Binding-site contacts:
Ligand atom OP1 contacts residue THR67 of chain 1.A at 3.5 Å (h-bond).
Ligand atom P contacts residue LYS35 of chain 1.A at 3.7 Å.
Ligand atom O5' contacts residue LYS35 of chain 1.A at 3.8 Å.
Ligand atom P contacts residue LYS68 of chain 1.A at 3.2 Å.
Ligand atom C5' contacts residue GLY66 of chain 1.A at 3.6 Å.
Ligand atom N7 contacts residue LYS35 of chain 1.A at 3.8 Å.
Ligand atom OP1 contacts residue GLY66 of chain 1.A at 2.8 Å (h-bond).
Ligand atom OP2 contacts residue NA1 of chain 1.J at 3.8 Å.
Ligand atom O3' contacts residue ILE69 of chain 1.A at 3.5 Å.
Ligand atom O3' contacts residue GLY64 of chain 1.A at 3.6 Å.
Ligand atom C4' contacts residue GLY64 of chain 1.A at 3.4 Å.
Ligand atom OP1 contacts residue ILE69 of chain 1.A at 2.9 Å (h-bond).
Ligand atom OP2 contacts residue GLY66 of chain 1.A at 3.6 Å.
Ligand atom O3' contacts residue VAL65 of chain 1.A at 3.9 Å.
Ligand atom C5' contacts residue TYR39 of chain 1.A at 3.5 Å (hydrophobic).
Ligand atom P contacts residue LYS68 of chain 1.A at 3.9 Å.
Ligand atom OP1 contacts residue LYS35 of chain 1.A at 3.7 Å.
Ligand atom P contacts residue GLY66 of chain 1.A at 3.6 Å.
Ligand atom P contacts residue VAL65 of chain 1.A at 3.6 Å.
Ligand atom OP1 contacts residue VAL65 of chain 1.A at 3.1 Å (h-bond).
Ligand atom OP2 contacts residue LYS68 of chain 1.A at 3.2 Å (salt-bridge).
Ligand atom OP3 contacts residue LYS35 of chain 1.A at 2.7 Å (salt-bridge).
Ligand atom C5' contacts residue GLY64 of chain 1.A at 3.3 Å.
Ligand atom OP1 contacts residue LYS68 of chain 1.A at 2.7 Å (salt-bridge).
Ligand atom OP1 contacts residue NA1 of chain 1.J at 2.5 Å (h-bond).
Ligand atom O4' contacts residue ALA38 of chain 1.A at 3.7 Å.
Ligand atom O5' contacts residue GLY66 of chain 1.A at 3.6 Å.
Ligand atom OP1 contacts residue LEU62 of chain 1.A at 3.5 Å (h-bond).
Ligand atom P contacts residue ILE69 of chain 1.A at 3.9 Å.
Ligand atom OP2 contacts residue VAL65 of chain 1.A at 3.4 Å (h-bond).
Ligand atom OP2 contacts residue THR67 of chain 1.A at 3.6 Å.
Ligand atom O6 contacts residue HIS34 of chain 1.A at 3.8 Å.
Ligand atom OP2 contacts residue LYS68 of chain 1.A at 2.9 Å (salt-bridge).
Ligand atom OP1 contacts residue LYS68 of chain 1.A at 3.6 Å.
Ligand atom OP1 contacts residue PRO63 of chain 1.A at 3.6 Å.
Ligand atom P contacts residue NA1 of chain 1.J at 3.6 Å.
Ligand atom C8 contacts residue LYS35 of chain 1.A at 3.9 Å.
Ligand atom N3 contacts residue ALA38 of chain 1.A at 3.5 Å.
Ligand atom OP1 contacts residue GLY64 of chain 1.A at 3.0 Å (h-bond).
Ligand atom C3' contacts residue GLY66 of chain 1.A at 3.9 Å.

Sequence of chain 1.A:
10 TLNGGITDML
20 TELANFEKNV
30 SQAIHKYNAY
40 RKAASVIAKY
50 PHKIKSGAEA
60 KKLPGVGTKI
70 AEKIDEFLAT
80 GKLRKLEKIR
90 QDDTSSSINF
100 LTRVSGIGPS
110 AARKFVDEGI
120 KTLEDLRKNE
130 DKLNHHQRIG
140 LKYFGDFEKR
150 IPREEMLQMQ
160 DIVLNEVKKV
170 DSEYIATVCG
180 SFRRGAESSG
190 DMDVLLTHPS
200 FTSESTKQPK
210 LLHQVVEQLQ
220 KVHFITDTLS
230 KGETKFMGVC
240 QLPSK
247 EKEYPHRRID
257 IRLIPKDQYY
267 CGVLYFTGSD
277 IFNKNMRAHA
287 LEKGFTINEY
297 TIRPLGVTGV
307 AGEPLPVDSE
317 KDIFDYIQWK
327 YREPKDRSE

This protein binds this small molecule.
Small molecule (SMILES): Cc1cn([C@H]2C[C@H](O[P](=O)(O)OC[C@H]3O[C@@H](n4ccc(N)nc4=O)C[C@@H]3O[P](=O)(O)OC[C@H]3O[C@@H](n4cnc5c(=O)nc(N)[nH]c54)C[C@@H]3O[P](=O)(O)OC[C@H]3O[C@@H](n4cnc5c(=O)nc(N)[nH]c54)C[C@@H]3O)[C@@H](CO[P](=O)(O)O[C@H]3C[C@H](n4cnc5c(=O)nc(N)[nH]c54)O[C@@H]3COP(=O)(O)O)O2)c(=O)[nH]c1=O